The small molecule below binds the protein below.
Small molecule (SMILES): NCCCCCCO[P](=O)(O)O[P](=O)(O)OC[C@H]1O[C@@H](n2ccc(=O)[nH]c2=O)[C@H](O)[C@@H]1O

Sequence of chain 1.B:
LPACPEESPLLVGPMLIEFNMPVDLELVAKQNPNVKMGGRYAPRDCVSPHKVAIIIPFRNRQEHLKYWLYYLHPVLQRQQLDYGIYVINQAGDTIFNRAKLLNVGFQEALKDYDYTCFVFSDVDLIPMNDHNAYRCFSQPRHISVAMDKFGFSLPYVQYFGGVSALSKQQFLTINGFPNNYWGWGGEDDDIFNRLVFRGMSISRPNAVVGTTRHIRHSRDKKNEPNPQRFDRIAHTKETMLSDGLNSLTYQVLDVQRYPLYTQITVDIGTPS

Binding-site contacts:
Ligand atom O3' contacts residue ASP137 of chain 1.B at 3.3 Å.
Ligand atom O2A contacts residue ARG76 of chain 1.B at 3.2 Å (salt-bridge).
Ligand atom C2 contacts residue PHE111 of chain 1.B at 3.5 Å (hydrophobic).
Ligand atom N1 contacts residue PHE111 of chain 1.B at 3.3 Å.
Ligand atom C5 contacts residue ASP235 of chain 1.B at 3.2 Å.
Ligand atom O3B contacts residue HIS232 of chain 1.B at 3.3 Å (h-bond).
Ligand atom C1' contacts residue TRP199 of chain 1.B at 3.4 Å (hydrophobic).
Ligand atom PA contacts residue MN1 of chain 1.N at 3.4 Å.
Ligand atom C1B contacts residue PHE111 of chain 1.B at 3.5 Å (hydrophobic).
Ligand atom O2 contacts residue PHE73 of chain 1.B at 3.2 Å.
Ligand atom N3 contacts residue ARG74 of chain 1.B at 2.8 Å (salt-bridge).
Ligand atom O3A contacts residue GOL1 of chain 1.V at 3.4 Å (h-bond).
Ligand atom O1A contacts residue ARG76 of chain 1.B at 3.0 Å (salt-bridge).
Ligand atom O2' contacts residue PRO72 of chain 1.B at 2.8 Å (h-bond).
Ligand atom O3' contacts residue ASP139 of chain 1.B at 2.9 Å (salt-bridge).
Ligand atom O2' contacts residue VAL138 of chain 1.B at 2.9 Å (h-bond).
Ligand atom PB contacts residue MN1 of chain 1.N at 3.3 Å.
Ligand atom C4' contacts residue TRP199 of chain 1.B at 3.5 Å (hydrophobic).
Ligand atom O1A contacts residue MN1 of chain 1.N at 2.2 Å.
Ligand atom O3B contacts residue LYS164 of chain 1.B at 2.9 Å (salt-bridge).
Ligand atom PA contacts residue ARG76 of chain 1.B at 3.5 Å.
Ligand atom C5' contacts residue ARG234 of chain 1.B at 3.1 Å.
Ligand atom O3B contacts residue MN1 of chain 1.N at 2.1 Å.
Ligand atom N6' contacts residue ARG234 of chain 1.B at 3.5 Å.
Ligand atom O1A contacts residue HIS232 of chain 1.B at 3.0 Å (h-bond).
Ligand atom O2 contacts residue ARG76 of chain 1.B at 3.4 Å.
Ligand atom O1B contacts residue GOL1 of chain 1.V at 2.9 Å (h-bond).
Ligand atom O1A contacts residue ASP139 of chain 1.B at 3.0 Å (salt-bridge).
Ligand atom O1B contacts residue TRP199 of chain 1.B at 2.9 Å (h-bond).
Ligand atom O2A contacts residue HIS232 of chain 1.B at 3.5 Å.
Ligand atom O4 contacts residue ASP235 of chain 1.B at 3.3 Å.
Ligand atom C4 contacts residue ASP235 of chain 1.B at 3.3 Å.
Ligand atom C1B contacts residue PRO72 of chain 1.B at 3.5 Å (hydrophobic).
Ligand atom O3B contacts residue HIS229 of chain 1.B at 3.1 Å (h-bond).
Ligand atom C6 contacts residue PHE111 of chain 1.B at 3.3 Å (hydrophobic).
Ligand atom O4' contacts residue PHE111 of chain 1.B at 3.5 Å.
Ligand atom O3' contacts residue ARG76 of chain 1.B at 3.5 Å (salt-bridge).
Ligand atom O2 contacts residue ARG74 of chain 1.B at 3.0 Å (salt-bridge).
Ligand atom C6' contacts residue PRO240 of chain 1.B at 3.4 Å (hydrophobic).
Ligand atom C4B contacts residue ASP137 of chain 1.B at 3.4 Å.